A small-molecule ligand and the protein it binds are described below.
Small molecule (SMILES): O=C(O)[C@H]1COc2ccccc2O1

Binding-site contacts:
Ligand atom CAK contacts residue PRO38 of chain 2.A at 4.1 Å (hydrophobic).
Ligand atom CAK contacts residue 0JD1 of chain 2.D at 0.1 Å.
Ligand atom CAL contacts residue 0JD1 of chain 2.D at 0.1 Å.
Ligand atom CAM contacts residue 0JD1 of chain 2.D at 0.7 Å.
Ligand atom CAJ contacts residue MET40 of chain 2.A at 3.6 Å (hydrophobic).
Ligand atom CAJ contacts residue THR39 of chain 2.A at 4.0 Å.
Ligand atom OAI contacts residue 0JD1 of chain 2.D at 0.1 Å (h-bond).
Ligand atom CAE contacts residue PHE157 of chain 2.A at 3.7 Å (hydrophobic).
Ligand atom OAI contacts residue THR39 of chain 2.A at 3.0 Å.
Ligand atom CAL contacts residue MET40 of chain 2.A at 3.9 Å (hydrophobic).
Ligand atom CAE contacts residue 0JD1 of chain 2.D at 0.2 Å.
Ligand atom CAE contacts residue GLN164 of chain 2.A at 3.7 Å.
Ligand atom CAK contacts residue GLN164 of chain 2.A at 3.7 Å.
Ligand atom OAH contacts residue 0JD1 of chain 2.D at 0.1 Å (h-bond).
Ligand atom OAI contacts residue PRO38 of chain 2.A at 3.5 Å (h-bond).
Ligand atom CAC contacts residue 0JD1 of chain 2.D at 0.1 Å.
Ligand atom CAL contacts residue PRO38 of chain 2.A at 3.6 Å (hydrophobic).
Ligand atom OAA contacts residue HIS47 of chain 2.A at 3.0 Å (h-bond).
Ligand atom CAC contacts residue VAL143 of chain 2.A at 3.4 Å (hydrophobic).
Ligand atom CAF contacts residue THR39 of chain 2.A at 3.6 Å.
Ligand atom CAD contacts residue PRO38 of chain 2.A at 3.9 Å (hydrophobic).
Ligand atom OAH contacts residue GLN164 of chain 2.A at 2.8 Å (h-bond).
Ligand atom CAF contacts residue MET40 of chain 2.A at 3.7 Å (hydrophobic).
Ligand atom CAG contacts residue 0JD1 of chain 2.D at 0.7 Å.
Ligand atom CAJ contacts residue HIS47 of chain 2.A at 3.4 Å.
Ligand atom OAA contacts residue THR39 of chain 2.A at 3.5 Å.
Ligand atom CAJ contacts residue 0JD1 of chain 2.D at 0.0 Å.
Ligand atom CAF contacts residue 0JD1 of chain 2.D at 0.2 Å.
Ligand atom CAD contacts residue 0JD1 of chain 2.D at 0.1 Å.
Ligand atom CAM contacts residue THR39 of chain 2.A at 3.7 Å.
Ligand atom CAL contacts residue THR39 of chain 2.A at 3.8 Å.
Ligand atom OAB contacts residue 0JD1 of chain 2.D at 0.5 Å (h-bond).
Ligand atom CAG contacts residue GLN164 of chain 2.A at 3.7 Å.
Ligand atom CAM contacts residue PRO38 of chain 2.A at 3.7 Å (hydrophobic).
Ligand atom OAI contacts residue MET40 of chain 2.A at 3.1 Å (h-bond).
Ligand atom OAA contacts residue 0JD1 of chain 2.D at 0.1 Å (h-bond).
Ligand atom CAF contacts residue PRO38 of chain 2.A at 3.9 Å (hydrophobic).
Ligand atom CAM contacts residue MET40 of chain 2.A at 3.9 Å (hydrophobic).
Ligand atom OAA contacts residue MET40 of chain 2.A at 2.7 Å (h-bond).
Ligand atom OAB contacts residue HIS47 of chain 2.A at 3.5 Å (h-bond).

Sequence of chain 2.A:
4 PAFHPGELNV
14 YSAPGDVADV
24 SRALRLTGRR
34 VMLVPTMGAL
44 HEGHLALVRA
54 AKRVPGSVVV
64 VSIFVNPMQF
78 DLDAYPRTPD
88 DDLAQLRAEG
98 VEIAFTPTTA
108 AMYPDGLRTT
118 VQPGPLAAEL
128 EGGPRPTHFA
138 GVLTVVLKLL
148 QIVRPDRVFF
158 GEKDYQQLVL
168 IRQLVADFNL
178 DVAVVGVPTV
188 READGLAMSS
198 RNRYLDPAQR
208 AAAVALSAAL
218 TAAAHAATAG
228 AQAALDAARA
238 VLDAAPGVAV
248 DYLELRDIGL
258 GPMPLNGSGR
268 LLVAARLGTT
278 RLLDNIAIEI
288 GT